Sequence of chain 4.A:
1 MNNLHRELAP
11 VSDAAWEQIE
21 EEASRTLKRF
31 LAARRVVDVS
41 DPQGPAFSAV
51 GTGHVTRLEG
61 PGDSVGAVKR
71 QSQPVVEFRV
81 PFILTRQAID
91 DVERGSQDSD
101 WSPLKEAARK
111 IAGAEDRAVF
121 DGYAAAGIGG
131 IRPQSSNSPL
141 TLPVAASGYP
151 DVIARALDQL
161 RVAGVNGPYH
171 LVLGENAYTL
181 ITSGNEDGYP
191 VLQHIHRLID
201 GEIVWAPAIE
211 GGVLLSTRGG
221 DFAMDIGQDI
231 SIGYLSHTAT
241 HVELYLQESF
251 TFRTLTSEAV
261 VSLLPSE

Binding-site contacts:
Ligand atom N contacts residue ASP229 of chain 4.A at 3.2 Å (salt-bridge).
Ligand atom OG contacts residue ARG34 of chain 4.A at 3.7 Å.
Ligand atom CA contacts residue ASP229 of chain 4.A at 3.8 Å.
Ligand atom O contacts residue ASN2 of chain 4.A at 3.8 Å.
Ligand atom CG contacts residue ARG35 of chain 4.A at 3.1 Å.
Ligand atom N contacts residue ASP229 of chain 4.A at 2.8 Å (salt-bridge).
Ligand atom CD1 contacts residue LEU27 of chain 4.A at 3.6 Å (hydrophobic).
Ligand atom CD1 contacts residue LEU31 of chain 4.A at 3.6 Å (hydrophobic).
Ligand atom C contacts residue SER231 of chain 4.A at 3.8 Å.
Ligand atom CD2 contacts residue SER24 of chain 4.A at 3.5 Å.
Ligand atom NZ contacts residue THR217 of chain 4.A at 3.8 Å.
Ligand atom CA contacts residue ASP229 of chain 4.A at 3.6 Å.
Ligand atom C contacts residue ASP229 of chain 4.A at 3.8 Å.
Ligand atom N contacts residue ILE230 of chain 4.A at 3.1 Å (h-bond).
Ligand atom CB contacts residue ILE230 of chain 4.A at 3.6 Å (hydrophobic).
Ligand atom C contacts residue ARG34 of chain 4.A at 3.7 Å.
Ligand atom O contacts residue ILE232 of chain 4.A at 3.6 Å (h-bond).
Ligand atom CA contacts residue ARG35 of chain 4.A at 3.8 Å.
Ligand atom O contacts residue LEU4 of chain 4.A at 3.7 Å.
Ligand atom CB contacts residue SER24 of chain 4.A at 3.8 Å.
Ligand atom CG2 contacts residue LEU31 of chain 4.A at 3.8 Å (hydrophobic).
Ligand atom N contacts residue ARG34 of chain 4.A at 3.9 Å.
Ligand atom CD1 contacts residue LEU27 of chain 4.A at 3.8 Å (hydrophobic).
Ligand atom O contacts residue ARG34 of chain 4.A at 2.8 Å (salt-bridge).
Ligand atom CB contacts residue ARG35 of chain 4.A at 3.4 Å.
Ligand atom CA contacts residue ARG6 of chain 4.A at 3.7 Å.
Ligand atom CD1 contacts residue LYS28 of chain 4.A at 3.4 Å.
Ligand atom O contacts residue SER231 of chain 4.A at 3.2 Å.
Ligand atom CE contacts residue VAL36 of chain 4.A at 3.7 Å (hydrophobic).
Ligand atom CE contacts residue ARG35 of chain 4.A at 3.8 Å.
Ligand atom CB contacts residue VAL39 of chain 4.A at 3.7 Å (hydrophobic).
Ligand atom CG contacts residue ILE230 of chain 4.A at 3.6 Å (hydrophobic).
Ligand atom CD1 contacts residue ILE230 of chain 4.A at 3.5 Å (hydrophobic).
Ligand atom CA contacts residue SER231 of chain 4.A at 3.6 Å.
Ligand atom N contacts residue ARG34 of chain 4.A at 3.4 Å (salt-bridge).
Ligand atom CE contacts residue VAL37 of chain 4.A at 3.7 Å (hydrophobic).
Ligand atom O contacts residue ARG6 of chain 4.A at 3.4 Å (salt-bridge).
Ligand atom OG contacts residue ASP229 of chain 4.A at 3.6 Å.
Ligand atom CD2 contacts residue GLU20 of chain 4.A at 3.6 Å.
Ligand atom N contacts residue ARG34 of chain 4.A at 3.7 Å.

This small molecule binds to this protein.
Small molecule (SMILES): CC[C@H](C)[C@H](NC(=O)[C@H](CC(N)=O)NC(=O)[C@H](CC(C)C)NC(=O)[C@H](CO)NC(=O)CNC(=O)[C@@H](N)CO)C(=O)NCC(=O)N[C@@H](CO)C(=O)N[C@@H](CC(C)C)C(=O)N[C@H](C=O)CCCCN